This protein binds this small molecule.
Small molecule (SMILES): CC(=O)N[C@H]1[C@H](O[C@H]2[C@H](O)[C@@H](NC(C)=O)CO[C@@H]2CO)O[C@H](CO)[C@@H](O)[C@@H]1O

Binding-site contacts:
Ligand atom C7 contacts residue ASN271 of chain 1.R at 4.0 Å.
Ligand atom N2 contacts residue ASN271 of chain 1.R at 3.0 Å (h-bond).
Ligand atom C4 contacts residue ASN271 of chain 1.R at 4.2 Å.
Ligand atom C2 contacts residue ASN271 of chain 1.R at 2.5 Å.
Ligand atom O5 contacts residue ASN271 of chain 1.R at 2.3 Å (h-bond).
Ligand atom C6 contacts residue ILE292 of chain 1.R at 3.8 Å (hydrophobic).
Ligand atom O5 contacts residue ILE292 of chain 1.R at 4.3 Å.
Ligand atom C3 contacts residue ASN271 of chain 1.R at 3.8 Å.
Ligand atom C5 contacts residue ASN271 of chain 1.R at 3.6 Å.
Ligand atom C1 contacts residue ASN271 of chain 1.R at 1.4 Å.
Ligand atom O6 contacts residue ILE292 of chain 1.R at 3.8 Å.
Ligand atom C8 contacts residue VAL410 of chain 1.R at 3.9 Å (hydrophobic).

Sequence of chain 1.R:
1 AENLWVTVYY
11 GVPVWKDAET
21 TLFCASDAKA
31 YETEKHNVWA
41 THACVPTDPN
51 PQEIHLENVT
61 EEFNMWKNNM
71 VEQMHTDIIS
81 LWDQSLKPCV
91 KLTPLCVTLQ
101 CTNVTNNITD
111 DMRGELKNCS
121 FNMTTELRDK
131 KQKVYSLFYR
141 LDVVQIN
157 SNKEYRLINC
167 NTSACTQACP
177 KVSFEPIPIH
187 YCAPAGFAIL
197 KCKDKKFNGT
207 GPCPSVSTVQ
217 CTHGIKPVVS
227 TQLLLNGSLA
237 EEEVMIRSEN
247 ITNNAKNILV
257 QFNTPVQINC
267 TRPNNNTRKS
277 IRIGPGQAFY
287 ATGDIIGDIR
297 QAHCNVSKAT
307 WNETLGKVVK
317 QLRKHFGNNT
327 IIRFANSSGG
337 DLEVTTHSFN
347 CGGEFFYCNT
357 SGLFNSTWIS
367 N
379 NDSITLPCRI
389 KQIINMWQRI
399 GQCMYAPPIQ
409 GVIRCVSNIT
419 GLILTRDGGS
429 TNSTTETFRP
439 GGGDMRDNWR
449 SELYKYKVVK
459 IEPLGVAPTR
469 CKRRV